This small molecule binds to this protein.
Small molecule (SMILES): CC(=O)N[C@H]1[C@H](O[C@H]2[C@H](O)[C@@H](NC(C)=O)CO[C@@H]2CO)O[C@H](CO)[C@@H](O)[C@@H]1O

Binding-site contacts:
Ligand atom C2 contacts residue SER803 of chain 1.C at 4.3 Å.
Ligand atom C3 contacts residue ASN801 of chain 1.C at 3.8 Å.
Ligand atom C5 contacts residue ASN801 of chain 1.C at 3.6 Å.
Ligand atom O5 contacts residue ASN801 of chain 1.C at 2.3 Å (h-bond).
Ligand atom O5 contacts residue SER803 of chain 1.C at 3.5 Å (h-bond).
Ligand atom O5 contacts residue GLN804 of chain 1.C at 4.3 Å.
Ligand atom C1 contacts residue ASN801 of chain 1.C at 1.4 Å.
Ligand atom C5 contacts residue SER803 of chain 1.C at 3.8 Å.
Ligand atom C5 contacts residue GLN804 of chain 1.C at 4.0 Å.
Ligand atom C4 contacts residue ASN801 of chain 1.C at 4.2 Å.
Ligand atom C8 contacts residue ASN801 of chain 1.C at 4.1 Å.
Ligand atom C7 contacts residue ASN801 of chain 1.C at 3.9 Å.
Ligand atom C2 contacts residue ASN801 of chain 1.C at 2.5 Å.
Ligand atom C1 contacts residue SER803 of chain 1.C at 3.2 Å.
Ligand atom O6 contacts residue SER803 of chain 1.C at 4.3 Å.
Ligand atom N2 contacts residue ASN801 of chain 1.C at 2.9 Å (h-bond).
Ligand atom C6 contacts residue GLN804 of chain 1.C at 3.9 Å.
Ligand atom O6 contacts residue GLN804 of chain 1.C at 2.8 Å (h-bond).

Sequence of chain 1.C:
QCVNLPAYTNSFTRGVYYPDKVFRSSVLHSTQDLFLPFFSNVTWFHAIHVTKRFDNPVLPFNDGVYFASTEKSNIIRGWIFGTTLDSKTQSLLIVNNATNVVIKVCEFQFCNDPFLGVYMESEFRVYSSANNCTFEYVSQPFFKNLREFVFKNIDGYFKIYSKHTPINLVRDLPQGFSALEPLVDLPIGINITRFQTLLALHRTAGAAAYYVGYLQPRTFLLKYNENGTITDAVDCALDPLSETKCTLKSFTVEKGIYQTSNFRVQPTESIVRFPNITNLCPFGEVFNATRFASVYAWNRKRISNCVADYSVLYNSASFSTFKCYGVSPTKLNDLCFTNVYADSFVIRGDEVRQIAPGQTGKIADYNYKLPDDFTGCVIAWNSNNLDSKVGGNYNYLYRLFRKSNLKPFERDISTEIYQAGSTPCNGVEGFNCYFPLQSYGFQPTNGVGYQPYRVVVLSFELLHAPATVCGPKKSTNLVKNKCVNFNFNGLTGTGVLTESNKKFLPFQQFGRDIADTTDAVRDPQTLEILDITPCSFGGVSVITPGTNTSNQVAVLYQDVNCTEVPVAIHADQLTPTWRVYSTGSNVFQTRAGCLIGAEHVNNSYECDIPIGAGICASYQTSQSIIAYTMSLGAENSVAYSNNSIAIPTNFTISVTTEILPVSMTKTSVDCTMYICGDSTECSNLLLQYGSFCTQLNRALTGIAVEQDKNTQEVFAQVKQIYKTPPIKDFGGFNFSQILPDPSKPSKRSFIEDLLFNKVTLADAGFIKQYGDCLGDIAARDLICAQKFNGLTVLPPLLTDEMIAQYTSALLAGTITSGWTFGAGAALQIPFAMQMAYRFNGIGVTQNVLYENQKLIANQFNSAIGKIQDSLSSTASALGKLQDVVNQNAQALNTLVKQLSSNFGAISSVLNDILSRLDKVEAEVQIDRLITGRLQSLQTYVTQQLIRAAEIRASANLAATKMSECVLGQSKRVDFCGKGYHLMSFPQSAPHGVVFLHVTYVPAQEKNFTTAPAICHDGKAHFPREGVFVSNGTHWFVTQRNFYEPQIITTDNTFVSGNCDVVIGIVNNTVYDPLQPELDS